Sequence of chain 1.B:
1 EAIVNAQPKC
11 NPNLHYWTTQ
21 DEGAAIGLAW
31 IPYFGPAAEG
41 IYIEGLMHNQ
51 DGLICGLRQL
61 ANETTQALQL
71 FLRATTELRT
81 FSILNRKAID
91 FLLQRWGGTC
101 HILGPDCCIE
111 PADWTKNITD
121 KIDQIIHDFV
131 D

Sequence of chain 1.A:
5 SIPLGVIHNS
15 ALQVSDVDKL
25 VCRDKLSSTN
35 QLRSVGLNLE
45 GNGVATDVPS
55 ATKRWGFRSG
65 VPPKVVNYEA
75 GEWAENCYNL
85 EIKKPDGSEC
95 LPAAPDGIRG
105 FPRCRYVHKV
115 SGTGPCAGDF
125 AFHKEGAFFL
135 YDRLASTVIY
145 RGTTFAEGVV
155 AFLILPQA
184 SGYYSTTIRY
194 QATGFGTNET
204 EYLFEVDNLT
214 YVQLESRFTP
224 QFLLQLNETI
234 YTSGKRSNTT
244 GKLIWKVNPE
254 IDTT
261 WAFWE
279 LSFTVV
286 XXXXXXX

A small-molecule ligand and the protein it binds are described below.
Small molecule (SMILES): CC(C)COC[C@@H](CN(Cc1ccccc1)c1ccccc1)N1CCCC1

Binding-site contacts:
Ligand atom C20 contacts residue LEU14 of chain 1.B at 3.8 Å (hydrophobic).
Ligand atom C9 contacts residue TYR16 of chain 1.B at 4.0 Å (hydrophobic).
Ligand atom C4 contacts residue MET47 of chain 1.B at 4.1 Å (hydrophobic).
Ligand atom C18 contacts residue ARG37 of chain 1.A at 4.0 Å.
Ligand atom C6 contacts residue LEU57 of chain 1.B at 3.6 Å (hydrophobic).
Ligand atom C10 contacts residue TYR16 of chain 1.B at 3.5 Å (hydrophobic).
Ligand atom C4 contacts residue LEU159 of chain 1.A at 4.0 Å (hydrophobic).
Ligand atom C1 contacts residue MET47 of chain 1.B at 3.4 Å (hydrophobic).
Ligand atom C14 contacts residue ARG37 of chain 1.A at 3.8 Å.
Ligand atom C17 contacts residue ARG37 of chain 1.A at 3.6 Å.
Ligand atom C24 contacts residue ALA74 of chain 1.A at 3.8 Å (hydrophobic).
Ligand atom C24 contacts residue LEU14 of chain 1.B at 4.0 Å (hydrophobic).
Ligand atom C24 contacts residue TYR16 of chain 1.B at 3.6 Å (hydrophobic).
Ligand atom C7 contacts residue LEU16 of chain 1.A at 4.0 Å (hydrophobic).
Ligand atom C23 contacts residue TYR16 of chain 1.B at 3.6 Å (hydrophobic).
Ligand atom C21 contacts residue VAL39 of chain 1.A at 3.5 Å (hydrophobic).
Ligand atom C18 contacts residue ALA74 of chain 1.A at 3.5 Å (hydrophobic).
Ligand atom C22 contacts residue VAL39 of chain 1.A at 3.5 Å (hydrophobic).
Ligand atom C15 contacts residue ARG37 of chain 1.A at 3.2 Å.
Ligand atom C21 contacts residue LEU14 of chain 1.B at 3.5 Å (hydrophobic).
Ligand atom C19 contacts residue VAL39 of chain 1.A at 4.0 Å (hydrophobic).
Ligand atom C12 contacts residue TYR16 of chain 1.B at 3.6 Å (hydrophobic).
Ligand atom C21 contacts residue LEU57 of chain 1.B at 3.3 Å (hydrophobic).
Ligand atom C6 contacts residue MET47 of chain 1.B at 4.0 Å (hydrophobic).
Ligand atom C20 contacts residue VAL39 of chain 1.A at 3.7 Å (hydrophobic).
Ligand atom C23 contacts residue GLY75 of chain 1.A at 3.9 Å.
Ligand atom C23 contacts residue LEU14 of chain 1.B at 3.8 Å (hydrophobic).
Ligand atom C17 contacts residue ALA74 of chain 1.A at 3.6 Å (hydrophobic).
Ligand atom C23 contacts residue ALA74 of chain 1.A at 3.9 Å (hydrophobic).
Ligand atom C7 contacts residue LEU157 of chain 1.A at 4.0 Å (hydrophobic).
Ligand atom C22 contacts residue LEU14 of chain 1.B at 3.5 Å (hydrophobic).
Ligand atom C16 contacts residue THR18 of chain 1.B at 4.0 Å.
Ligand atom C20 contacts residue LEU57 of chain 1.B at 4.0 Å (hydrophobic).
Ligand atom C19 contacts residue LEU14 of chain 1.B at 4.0 Å (hydrophobic).
Ligand atom C14 contacts residue THR18 of chain 1.B at 4.1 Å.
Ligand atom O1 contacts residue LEU159 of chain 1.A at 3.9 Å.
Ligand atom C15 contacts residue THR18 of chain 1.B at 4.0 Å.
Ligand atom C23 contacts residue VAL39 of chain 1.A at 4.1 Å (hydrophobic).
Ligand atom C18 contacts residue VAL39 of chain 1.A at 4.0 Å (hydrophobic).
Ligand atom C16 contacts residue ARG37 of chain 1.A at 3.1 Å.